A protein and the small-molecule ligand that binds it are described below.
Small molecule (SMILES): Nc1ncnc2c1ncn2[C@@H]1O[C@H](CO[P](=O)(O)O[P](=O)(O)CP(=O)(O)O)[C@@H](O)[C@H]1O

Sequence of chain 1.F:
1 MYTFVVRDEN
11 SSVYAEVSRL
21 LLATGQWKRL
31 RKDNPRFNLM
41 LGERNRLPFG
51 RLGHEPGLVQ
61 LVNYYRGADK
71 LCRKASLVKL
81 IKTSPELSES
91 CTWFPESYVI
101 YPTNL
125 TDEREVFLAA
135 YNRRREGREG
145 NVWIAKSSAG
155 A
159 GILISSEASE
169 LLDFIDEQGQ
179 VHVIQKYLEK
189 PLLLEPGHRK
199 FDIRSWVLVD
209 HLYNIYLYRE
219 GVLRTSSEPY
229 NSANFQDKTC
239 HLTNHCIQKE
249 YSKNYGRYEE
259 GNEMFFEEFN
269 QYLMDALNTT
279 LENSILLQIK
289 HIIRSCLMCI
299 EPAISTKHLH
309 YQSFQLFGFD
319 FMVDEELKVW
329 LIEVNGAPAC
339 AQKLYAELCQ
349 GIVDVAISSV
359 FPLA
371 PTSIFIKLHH

Binding-site contacts:
Ligand atom O2' contacts residue THR241 of chain 1.F at 3.0 Å (h-bond).
Ligand atom O2' contacts residue HIS239 of chain 1.F at 3.7 Å.
Ligand atom O3G contacts residue ASN333 of chain 1.F at 2.6 Å (h-bond).
Ligand atom O2G contacts residue ARG202 of chain 1.F at 3.7 Å.
Ligand atom O2' contacts residue LYS198 of chain 1.F at 3.4 Å.
Ligand atom N3 contacts residue TYR185 of chain 1.F at 3.4 Å.
Ligand atom N3 contacts residue LYS198 of chain 1.F at 2.8 Å (salt-bridge).
Ligand atom C3' contacts residue THR241 of chain 1.F at 3.5 Å.
Ligand atom C6 contacts residue LEU186 of chain 1.F at 3.6 Å (hydrophobic).
Ligand atom PG contacts residue GLU331 of chain 1.F at 3.3 Å.
Ligand atom C8 contacts residue ILE330 of chain 1.F at 3.7 Å (hydrophobic).
Ligand atom N7 contacts residue ILE330 of chain 1.F at 3.7 Å.
Ligand atom N6 contacts residue LYS184 of chain 1.F at 2.8 Å (salt-bridge).
Ligand atom O1B contacts residue GLU331 of chain 1.F at 2.6 Å (salt-bridge).
Ligand atom C2 contacts residue LEU186 of chain 1.F at 3.5 Å (hydrophobic).
Ligand atom C5' contacts residue ASN242 of chain 1.F at 3.5 Å.
Ligand atom N6 contacts residue LEU186 of chain 1.F at 3.4 Å.
Ligand atom N1 contacts residue TYR185 of chain 1.F at 3.5 Å.
Ligand atom C3B contacts residue ASN242 of chain 1.F at 3.0 Å.
Ligand atom C2 contacts residue LYS198 of chain 1.F at 3.4 Å.
Ligand atom C8 contacts residue LYS150 of chain 1.F at 3.4 Å.
Ligand atom O2A contacts residue LYS150 of chain 1.F at 3.3 Å.
Ligand atom O3' contacts residue THR241 of chain 1.F at 2.2 Å (h-bond).
Ligand atom O1A contacts residue GLU331 of chain 1.F at 3.3 Å (salt-bridge).
Ligand atom C2 contacts residue TYR185 of chain 1.F at 3.3 Å (hydrophobic).
Ligand atom PG contacts residue MG1 of chain 1.V at 3.7 Å.
Ligand atom O2G contacts residue GLU331 of chain 1.F at 3.6 Å.
Ligand atom N1 contacts residue LEU186 of chain 1.F at 2.9 Å (h-bond).
Ligand atom N6 contacts residue GLN183 of chain 1.F at 2.8 Å (h-bond).
Ligand atom O3G contacts residue GLU331 of chain 1.F at 2.0 Å (salt-bridge).
Ligand atom O2G contacts residue ASP318 of chain 1.F at 2.3 Å (salt-bridge).
Ligand atom O1B contacts residue MG1 of chain 1.V at 2.8 Å.
Ligand atom N7 contacts residue LYS150 of chain 1.F at 2.8 Å (salt-bridge).
Ligand atom O3G contacts residue MG1 of chain 1.V at 2.2 Å.
Ligand atom N7 contacts residue GLN183 of chain 1.F at 3.3 Å (h-bond).
Ligand atom O2A contacts residue LYS74 of chain 1.F at 3.1 Å.
Ligand atom PG contacts residue ASP318 of chain 1.F at 3.7 Å.
Ligand atom O2G contacts residue ARG222 of chain 1.F at 3.4 Å (salt-bridge).
Ligand atom O1B contacts residue LYS74 of chain 1.F at 3.2 Å (salt-bridge).
Ligand atom C6 contacts residue GLN183 of chain 1.F at 3.7 Å.